Binding-site contacts:
Ligand atom C contacts residue TP91 of chain 4.G at 3.4 Å.
Ligand atom OX1 contacts residue GLY36 of chain 1.A at 2.4 Å (h-bond).
Ligand atom OX1 contacts residue TP91 of chain 4.G at 3.4 Å.
Ligand atom O contacts residue VAL400 of chain 4.A at 3.8 Å.
Ligand atom CH3 contacts residue TP91 of chain 4.G at 3.3 Å.
Ligand atom C contacts residue PXD1 of chain 4.E at 3.9 Å.
Ligand atom O contacts residue TP91 of chain 4.G at 3.3 Å (h-bond).
Ligand atom OXT contacts residue TP91 of chain 4.G at 4.2 Å.
Ligand atom OXT contacts residue GLN122 of chain 1.A at 2.8 Å (h-bond).
Ligand atom O contacts residue GLN122 of chain 1.A at 3.2 Å (h-bond).
Ligand atom OX1 contacts residue THR82 of chain 1.A at 4.3 Å.
Ligand atom OXT contacts residue PHE121 of chain 1.A at 4.2 Å.
Ligand atom OX1 contacts residue ALA37 of chain 1.A at 4.5 Å.
Ligand atom OXT contacts residue PXD1 of chain 4.E at 3.9 Å.
Ligand atom CH3 contacts residue PXD1 of chain 4.E at 3.5 Å.
Ligand atom C contacts residue GLN122 of chain 1.A at 3.7 Å.
Ligand atom OX1 contacts residue GLY35 of chain 1.A at 3.3 Å.
Ligand atom OX1 contacts residue GLN122 of chain 1.A at 2.9 Å (h-bond).
Ligand atom OXT contacts residue GLY36 of chain 1.A at 3.4 Å (h-bond).
Ligand atom O contacts residue PHE121 of chain 1.A at 4.3 Å.
Ligand atom C contacts residue GLY36 of chain 1.A at 4.4 Å.
Ligand atom CH3 contacts residue VAL486 of chain 4.A at 4.1 Å (hydrophobic).
Ligand atom CH3 contacts residue MET485 of chain 4.A at 3.6 Å (hydrophobic).

Sequence of chain 1.A:
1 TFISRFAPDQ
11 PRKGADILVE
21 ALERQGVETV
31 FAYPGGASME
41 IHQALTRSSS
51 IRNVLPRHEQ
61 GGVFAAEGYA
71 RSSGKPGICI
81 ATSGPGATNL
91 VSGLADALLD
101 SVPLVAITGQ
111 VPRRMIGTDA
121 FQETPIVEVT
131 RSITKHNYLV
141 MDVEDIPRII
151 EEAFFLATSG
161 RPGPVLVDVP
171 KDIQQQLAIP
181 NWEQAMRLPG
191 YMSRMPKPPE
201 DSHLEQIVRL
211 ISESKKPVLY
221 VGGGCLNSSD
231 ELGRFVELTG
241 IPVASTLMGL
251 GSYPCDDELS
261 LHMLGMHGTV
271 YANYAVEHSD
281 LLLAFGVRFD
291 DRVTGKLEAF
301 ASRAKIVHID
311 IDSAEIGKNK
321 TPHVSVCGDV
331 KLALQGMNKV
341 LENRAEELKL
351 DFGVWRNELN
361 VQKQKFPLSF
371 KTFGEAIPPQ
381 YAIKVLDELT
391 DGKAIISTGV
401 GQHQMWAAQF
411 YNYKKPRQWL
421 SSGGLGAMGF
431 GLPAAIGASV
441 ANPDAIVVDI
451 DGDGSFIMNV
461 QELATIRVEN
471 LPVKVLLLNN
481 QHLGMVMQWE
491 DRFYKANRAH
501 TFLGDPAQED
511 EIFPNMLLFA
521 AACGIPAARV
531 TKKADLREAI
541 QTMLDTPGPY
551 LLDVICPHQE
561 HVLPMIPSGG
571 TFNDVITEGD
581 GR

This protein binds this small molecule.
Small molecule (SMILES): CC(=O)OO

Sequence of chain 4.A:
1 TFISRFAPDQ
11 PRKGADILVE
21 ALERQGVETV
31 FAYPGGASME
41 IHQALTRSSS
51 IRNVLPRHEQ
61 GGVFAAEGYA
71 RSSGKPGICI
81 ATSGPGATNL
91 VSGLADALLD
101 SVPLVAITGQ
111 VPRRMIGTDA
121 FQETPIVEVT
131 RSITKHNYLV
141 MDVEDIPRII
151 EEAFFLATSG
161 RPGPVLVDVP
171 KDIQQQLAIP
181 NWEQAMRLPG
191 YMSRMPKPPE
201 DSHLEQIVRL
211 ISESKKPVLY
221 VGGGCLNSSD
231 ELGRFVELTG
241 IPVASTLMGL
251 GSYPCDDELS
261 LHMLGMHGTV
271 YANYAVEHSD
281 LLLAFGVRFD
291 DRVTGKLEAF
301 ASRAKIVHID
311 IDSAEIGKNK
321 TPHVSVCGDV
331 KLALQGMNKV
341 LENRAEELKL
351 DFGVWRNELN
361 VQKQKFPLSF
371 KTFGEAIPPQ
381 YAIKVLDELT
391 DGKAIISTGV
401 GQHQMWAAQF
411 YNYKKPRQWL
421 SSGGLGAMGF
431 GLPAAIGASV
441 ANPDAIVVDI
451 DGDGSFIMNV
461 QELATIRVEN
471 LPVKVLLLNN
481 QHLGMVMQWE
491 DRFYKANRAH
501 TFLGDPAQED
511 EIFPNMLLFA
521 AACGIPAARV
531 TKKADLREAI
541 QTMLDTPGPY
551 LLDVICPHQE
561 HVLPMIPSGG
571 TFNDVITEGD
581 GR